Sequence of chain 1.A:
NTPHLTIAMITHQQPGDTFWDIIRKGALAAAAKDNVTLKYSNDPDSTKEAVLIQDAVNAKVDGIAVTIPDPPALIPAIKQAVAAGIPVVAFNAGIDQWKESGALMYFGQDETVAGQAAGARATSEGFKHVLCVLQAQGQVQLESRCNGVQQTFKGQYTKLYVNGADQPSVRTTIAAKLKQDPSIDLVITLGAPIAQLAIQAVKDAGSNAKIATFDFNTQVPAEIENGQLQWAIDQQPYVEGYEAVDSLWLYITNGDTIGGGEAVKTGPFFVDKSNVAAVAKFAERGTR

This protein binds this small molecule.
Small molecule (SMILES): OC1C(O)C(O)C(O)C(O)C1O

Binding-site contacts:
Ligand atom O6 contacts residue ARG161 of chain 1.A at 3.4 Å (salt-bridge).
Ligand atom O2 contacts residue LEU206 of chain 1.A at 2.7 Å (h-bond).
Ligand atom O2 contacts residue LEU158 of chain 1.A at 3.7 Å.
Ligand atom O5 contacts residue TRP36 of chain 1.A at 3.9 Å.
Ligand atom C5 contacts residue ASN108 of chain 1.A at 3.6 Å.
Ligand atom C2 contacts residue LEU206 of chain 1.A at 3.5 Å (hydrophobic).
Ligand atom O2 contacts residue ARG161 of chain 1.A at 3.7 Å.
Ligand atom O4 contacts residue TRP36 of chain 1.A at 3.0 Å (h-bond).
Ligand atom O1 contacts residue GLN251 of chain 1.A at 3.0 Å (h-bond).
Ligand atom O6 contacts residue GLN251 of chain 1.A at 2.9 Å (h-bond).
Ligand atom C4 contacts residue HIS28 of chain 1.A at 4.1 Å.
Ligand atom C5 contacts residue HIS28 of chain 1.A at 4.0 Å.
Ligand atom C3 contacts residue PHE35 of chain 1.A at 4.0 Å (hydrophobic).
Ligand atom O4 contacts residue ASP33 of chain 1.A at 3.7 Å.
Ligand atom C1 contacts residue ARG161 of chain 1.A at 3.9 Å.
Ligand atom C6 contacts residue ASN108 of chain 1.A at 4.0 Å.
Ligand atom O5 contacts residue GLN157 of chain 1.A at 3.0 Å (h-bond).
Ligand atom O4 contacts residue HIS28 of chain 1.A at 3.3 Å (h-bond).
Ligand atom C2 contacts residue ASP231 of chain 1.A at 3.5 Å.
Ligand atom C6 contacts residue GLN251 of chain 1.A at 3.8 Å.
Ligand atom O5 contacts residue HIS28 of chain 1.A at 3.0 Å (h-bond).
Ligand atom O5 contacts residue ASN108 of chain 1.A at 2.7 Å (h-bond).
Ligand atom O3 contacts residue GLN151 of chain 1.A at 3.0 Å (h-bond).
Ligand atom C1 contacts residue LEU206 of chain 1.A at 3.9 Å (hydrophobic).
Ligand atom C5 contacts residue TRP36 of chain 1.A at 3.9 Å (hydrophobic).
Ligand atom C3 contacts residue ASP33 of chain 1.A at 3.4 Å.
Ligand atom C3 contacts residue GLN151 of chain 1.A at 3.9 Å.
Ligand atom C6 contacts residue ARG161 of chain 1.A at 3.9 Å.
Ligand atom C2 contacts residue GLN151 of chain 1.A at 3.8 Å.
Ligand atom O1 contacts residue ARG161 of chain 1.A at 2.8 Å (salt-bridge).
Ligand atom C1 contacts residue GLN251 of chain 1.A at 3.5 Å.
Ligand atom O1 contacts residue LEU206 of chain 1.A at 3.3 Å (h-bond).
Ligand atom C4 contacts residue TRP36 of chain 1.A at 4.0 Å (hydrophobic).
Ligand atom O6 contacts residue ASN108 of chain 1.A at 2.9 Å (h-bond).
Ligand atom O1 contacts residue ASP231 of chain 1.A at 2.6 Å (salt-bridge).
Ligand atom O2 contacts residue GLN151 of chain 1.A at 2.8 Å (h-bond).
Ligand atom C5 contacts residue PHE35 of chain 1.A at 4.0 Å (hydrophobic).
Ligand atom O6 contacts residue PHE35 of chain 1.A at 3.9 Å.
Ligand atom C1 contacts residue ASP231 of chain 1.A at 3.2 Å.
Ligand atom O3 contacts residue ASP33 of chain 1.A at 2.6 Å (salt-bridge).